A protein and the small-molecule ligand that binds it are described below.
Small molecule (SMILES): O=C(NCc1ccccc1)c1ccc2c(c1)cc(C(=O)O)n2Cc1ccc(Cl)c(F)c1

Binding-site contacts:
Ligand atom C6 contacts residue GLN81 of chain 1.A at 3.5 Å.
Ligand atom C1 contacts residue TYR268 of chain 1.A at 3.8 Å (hydrophobic).
Ligand atom C15 contacts residue ILE136 of chain 1.A at 3.8 Å (hydrophobic).
Ligand atom CL contacts residue MET143 of chain 1.A at 3.7 Å.
Ligand atom C11 contacts residue MET159 of chain 1.A at 3.6 Å (hydrophobic).
Ligand atom C4 contacts residue SER84 of chain 1.A at 3.5 Å.
Ligand atom N1 contacts residue SER84 of chain 1.A at 2.9 Å (h-bond).
Ligand atom C15 contacts residue CYS80 of chain 1.A at 3.7 Å (hydrophobic).
Ligand atom C18 contacts residue ARG83 of chain 1.A at 3.5 Å.
Ligand atom C21 contacts residue ILE136 of chain 1.A at 3.7 Å (hydrophobic).
Ligand atom C8 contacts residue CYS80 of chain 1.A at 3.8 Å (hydrophobic).
Ligand atom F contacts residue GLY79 of chain 1.A at 3.4 Å.
Ligand atom O2 contacts residue ARG83 of chain 1.A at 3.0 Å.
Ligand atom C24 contacts residue ARG83 of chain 1.A at 3.3 Å.
Ligand atom C9 contacts residue TYR122 of chain 1.A at 3.7 Å (hydrophobic).
Ligand atom C20 contacts residue ILE136 of chain 1.A at 3.4 Å (hydrophobic).
Ligand atom C5 contacts residue GLN81 of chain 1.A at 3.8 Å.
Ligand atom C17 contacts residue ARG83 of chain 1.A at 3.2 Å.
Ligand atom C3 contacts residue PHE158 of chain 1.A at 3.8 Å (hydrophobic).
Ligand atom C1 contacts residue HIS244 of chain 1.A at 3.6 Å.
Ligand atom O3 contacts residue LEU135 of chain 1.A at 3.6 Å.
Ligand atom O1 contacts residue HIS244 of chain 1.A at 3.8 Å.
Ligand atom O1 contacts residue TYR122 of chain 1.A at 2.9 Å (h-bond).
Ligand atom O2 contacts residue LEU128 of chain 1.A at 3.6 Å.
Ligand atom C2 contacts residue TYR268 of chain 1.A at 3.0 Å (hydrophobic).
Ligand atom C16 contacts residue MET159 of chain 1.A at 3.6 Å (hydrophobic).
Ligand atom F contacts residue CYS80 of chain 1.A at 3.6 Å.
Ligand atom C4 contacts residue HIS244 of chain 1.A at 3.5 Å.
Ligand atom C12 contacts residue SER84 of chain 1.A at 3.5 Å.
Ligand atom C6 contacts residue PHE77 of chain 1.A at 3.3 Å (hydrophobic).
Ligand atom C22 contacts residue ILE136 of chain 1.A at 3.3 Å (hydrophobic).
Ligand atom C5 contacts residue PHE77 of chain 1.A at 3.5 Å (hydrophobic).
Ligand atom C7 contacts residue TYR268 of chain 1.A at 3.8 Å (hydrophobic).
Ligand atom N2 contacts residue LEU125 of chain 1.A at 3.7 Å.
Ligand atom C1 contacts residue SER84 of chain 1.A at 3.8 Å.
Ligand atom CL contacts residue ILE76 of chain 1.A at 3.5 Å.
Ligand atom C8 contacts residue ILE136 of chain 1.A at 3.5 Å (hydrophobic).
Ligand atom O1 contacts residue LYS162 of chain 1.A at 3.7 Å.
Ligand atom C16 contacts residue CYS80 of chain 1.A at 3.6 Å (hydrophobic).
Ligand atom C23 contacts residue CYS80 of chain 1.A at 3.7 Å (hydrophobic).

Sequence of chain 1.A:
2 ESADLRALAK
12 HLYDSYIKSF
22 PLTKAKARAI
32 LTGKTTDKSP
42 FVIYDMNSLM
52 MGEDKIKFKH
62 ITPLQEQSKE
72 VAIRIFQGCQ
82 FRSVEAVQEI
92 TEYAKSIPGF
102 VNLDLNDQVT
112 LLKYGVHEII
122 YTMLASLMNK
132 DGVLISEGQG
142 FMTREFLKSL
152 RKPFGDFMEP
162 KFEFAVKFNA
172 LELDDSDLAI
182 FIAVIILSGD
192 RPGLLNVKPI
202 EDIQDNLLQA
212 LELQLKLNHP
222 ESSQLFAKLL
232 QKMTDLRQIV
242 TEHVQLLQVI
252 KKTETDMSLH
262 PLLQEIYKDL